Sequence of chain 1.B:
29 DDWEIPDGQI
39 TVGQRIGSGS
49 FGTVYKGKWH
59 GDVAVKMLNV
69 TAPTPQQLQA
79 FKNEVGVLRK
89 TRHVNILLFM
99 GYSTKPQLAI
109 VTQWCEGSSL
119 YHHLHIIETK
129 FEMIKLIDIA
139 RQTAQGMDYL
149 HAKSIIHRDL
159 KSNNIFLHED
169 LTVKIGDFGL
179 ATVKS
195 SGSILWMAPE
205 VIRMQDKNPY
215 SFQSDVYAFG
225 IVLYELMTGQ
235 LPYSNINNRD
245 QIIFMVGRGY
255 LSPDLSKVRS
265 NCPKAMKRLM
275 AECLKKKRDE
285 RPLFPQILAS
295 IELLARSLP

Binding-site contacts:
Ligand atom CAA contacts residue HIS120 of chain 1.B at 3.6 Å.
Ligand atom CAJ contacts residue GLN111 of chain 1.B at 4.2 Å.
Ligand atom CAI contacts residue CYS113 of chain 1.B at 3.7 Å (hydrophobic).
Ligand atom CAP contacts residue ASN161 of chain 1.B at 3.9 Å.
Ligand atom CAQ contacts residue GLY45 of chain 1.B at 4.2 Å.
Ligand atom CAA contacts residue SER116 of chain 1.B at 3.1 Å.
Ligand atom CAM contacts residue PHE164 of chain 1.B at 3.8 Å (hydrophobic).
Ligand atom CAO contacts residue PHE164 of chain 1.B at 3.5 Å (hydrophobic).
Ligand atom CAC contacts residue ILE44 of chain 1.B at 4.1 Å (hydrophobic).
Ligand atom CAJ contacts residue CYS113 of chain 1.B at 3.0 Å (hydrophobic).
Ligand atom CAM contacts residue ILE44 of chain 1.B at 4.1 Å (hydrophobic).
Ligand atom CAP contacts residue SER117 of chain 1.B at 2.4 Å.
Ligand atom CLAY contacts residue VAL52 of chain 1.B at 4.0 Å.
Ligand atom CAI contacts residue TRP112 of chain 1.B at 3.7 Å (hydrophobic).
Ligand atom CAO contacts residue SER117 of chain 1.B at 3.8 Å.
Ligand atom CAP contacts residue SER116 of chain 1.B at 3.9 Å.
Ligand atom NAV contacts residue CYS113 of chain 1.B at 3.7 Å.
Ligand atom CAK contacts residue SER116 of chain 1.B at 3.1 Å.
Ligand atom CAD contacts residue PHE164 of chain 1.B at 3.7 Å (hydrophobic).
Ligand atom CAR contacts residue ILE44 of chain 1.B at 3.6 Å (hydrophobic).
Ligand atom CAF contacts residue ILE44 of chain 1.B at 3.7 Å (hydrophobic).
Ligand atom CAE contacts residue PHE164 of chain 1.B at 4.0 Å (hydrophobic).
Ligand atom CAC contacts residue PHE164 of chain 1.B at 3.5 Å (hydrophobic).
Ligand atom CAI contacts residue ALA62 of chain 1.B at 3.0 Å (hydrophobic).
Ligand atom CAQ contacts residue ILE44 of chain 1.B at 3.0 Å (hydrophobic).
Ligand atom CAA contacts residue SER117 of chain 1.B at 2.0 Å.
Ligand atom CAK contacts residue HIS120 of chain 1.B at 3.4 Å.
Ligand atom CAK contacts residue SER117 of chain 1.B at 2.6 Å.
Ligand atom NAV contacts residue TRP112 of chain 1.B at 3.7 Å.
Ligand atom NAT contacts residue PHE164 of chain 1.B at 2.9 Å.
Ligand atom CAR contacts residue GLY45 of chain 1.B at 3.6 Å.
Ligand atom CAH contacts residue ALA62 of chain 1.B at 3.2 Å (hydrophobic).
Ligand atom CAN contacts residue SER116 of chain 1.B at 3.8 Å.
Ligand atom CAJ contacts residue ALA62 of chain 1.B at 4.1 Å (hydrophobic).
Ligand atom CAJ contacts residue TRP112 of chain 1.B at 3.2 Å (hydrophobic).
Ligand atom CAB contacts residue PHE164 of chain 1.B at 3.9 Å (hydrophobic).
Ligand atom CAI contacts residue GLN111 of chain 1.B at 3.4 Å.
Ligand atom CAP contacts residue PHE164 of chain 1.B at 3.5 Å (hydrophobic).
Ligand atom CAN contacts residue SER117 of chain 1.B at 3.8 Å.
Ligand atom CAS contacts residue GLY45 of chain 1.B at 4.1 Å.

The small molecule below binds the protein below.
Small molecule (SMILES): Oc1c([C@@H](Nc2ccccn2)c2ccco2)cc(Cl)c2cccnc12